Binding-site contacts:
Ligand atom C6 contacts residue ILE377 of chain 1.A at 4.0 Å (hydrophobic).
Ligand atom C2 contacts residue COA1 of chain 1.C at 4.2 Å.
Ligand atom C5 contacts residue HIS265 of chain 1.A at 4.4 Å.
Ligand atom O7 contacts residue ILE213 of chain 1.B at 3.9 Å.
Ligand atom O8 contacts residue COA1 of chain 1.C at 3.7 Å.
Ligand atom C6 contacts residue ALA368 of chain 1.A at 3.8 Å (hydrophobic).
Ligand atom C5 contacts residue ARG261 of chain 1.A at 3.5 Å.
Ligand atom O4 contacts residue ALA368 of chain 1.A at 3.7 Å.
Ligand atom C8 contacts residue COA1 of chain 1.C at 3.5 Å.
Ligand atom O4 contacts residue LEU372 of chain 1.A at 3.9 Å.
Ligand atom C4 contacts residue THR264 of chain 1.A at 3.5 Å.
Ligand atom C2 contacts residue NAD1 of chain 1.G at 3.7 Å.
Ligand atom C4 contacts residue ALA368 of chain 1.A at 3.9 Å (hydrophobic).
Ligand atom C6 contacts residue COA1 of chain 1.C at 4.0 Å.
Ligand atom O4 contacts residue THR264 of chain 1.A at 3.8 Å.
Ligand atom C4 contacts residue GLY268 of chain 1.A at 3.6 Å.
Ligand atom C8 contacts residue ASN271 of chain 1.A at 3.4 Å.
Ligand atom O3 contacts residue ARG261 of chain 1.A at 2.8 Å (salt-bridge).
Ligand atom C8 contacts residue LYS267 of chain 1.A at 4.0 Å.
Ligand atom C2 contacts residue LYS267 of chain 1.A at 4.3 Å.
Ligand atom O7 contacts residue THR264 of chain 1.A at 3.5 Å.
Ligand atom C2 contacts residue GLY268 of chain 1.A at 4.0 Å.
Ligand atom O3 contacts residue LEU372 of chain 1.A at 3.5 Å.
Ligand atom C5 contacts residue LEU372 of chain 1.A at 4.0 Å (hydrophobic).
Ligand atom O8 contacts residue NAD1 of chain 1.G at 3.4 Å.
Ligand atom C2 contacts residue ASN271 of chain 1.A at 3.2 Å.
Ligand atom O4 contacts residue ARG261 of chain 1.A at 2.8 Å (salt-bridge).
Ligand atom O3 contacts residue THR264 of chain 1.A at 3.4 Å.
Ligand atom C5 contacts residue THR264 of chain 1.A at 3.5 Å.
Ligand atom C5 contacts residue ALA368 of chain 1.A at 4.0 Å (hydrophobic).
Ligand atom O4 contacts residue HIS265 of chain 1.A at 3.8 Å.
Ligand atom C3 contacts residue NAD1 of chain 1.G at 3.8 Å.
Ligand atom C8 contacts residue GLU83 of chain 1.A at 3.5 Å.
Ligand atom O8 contacts residue LYS267 of chain 1.A at 2.7 Å (salt-bridge).
Ligand atom O3 contacts residue ILE213 of chain 1.B at 3.6 Å.
Ligand atom O7 contacts residue NAD1 of chain 1.G at 2.8 Å (h-bond).
Ligand atom C3 contacts residue ALA368 of chain 1.A at 4.4 Å (hydrophobic).
Ligand atom C8 contacts residue NAD1 of chain 1.G at 3.2 Å.
Ligand atom O8 contacts residue ASN271 of chain 1.A at 2.7 Å (h-bond).
Ligand atom O8 contacts residue GLU83 of chain 1.A at 2.7 Å (salt-bridge).

A small-molecule ligand and the protein it binds are described below.
Small molecule (SMILES): C[C@@](O)(CCO)CC(=O)[O-]

Sequence of chain 1.B:
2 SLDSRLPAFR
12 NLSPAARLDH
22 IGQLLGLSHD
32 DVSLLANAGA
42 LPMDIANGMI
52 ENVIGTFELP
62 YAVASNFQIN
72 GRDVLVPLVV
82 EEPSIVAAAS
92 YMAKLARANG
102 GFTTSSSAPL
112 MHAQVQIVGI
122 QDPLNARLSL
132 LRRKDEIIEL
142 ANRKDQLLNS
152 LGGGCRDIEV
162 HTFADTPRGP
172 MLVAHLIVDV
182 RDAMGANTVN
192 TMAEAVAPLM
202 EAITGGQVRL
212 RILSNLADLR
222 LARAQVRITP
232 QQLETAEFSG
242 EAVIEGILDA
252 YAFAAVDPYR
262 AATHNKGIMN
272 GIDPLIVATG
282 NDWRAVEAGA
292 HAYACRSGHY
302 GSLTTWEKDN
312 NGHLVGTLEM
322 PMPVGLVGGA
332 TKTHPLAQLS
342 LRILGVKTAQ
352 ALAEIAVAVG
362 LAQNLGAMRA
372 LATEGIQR

Sequence of chain 1.A:
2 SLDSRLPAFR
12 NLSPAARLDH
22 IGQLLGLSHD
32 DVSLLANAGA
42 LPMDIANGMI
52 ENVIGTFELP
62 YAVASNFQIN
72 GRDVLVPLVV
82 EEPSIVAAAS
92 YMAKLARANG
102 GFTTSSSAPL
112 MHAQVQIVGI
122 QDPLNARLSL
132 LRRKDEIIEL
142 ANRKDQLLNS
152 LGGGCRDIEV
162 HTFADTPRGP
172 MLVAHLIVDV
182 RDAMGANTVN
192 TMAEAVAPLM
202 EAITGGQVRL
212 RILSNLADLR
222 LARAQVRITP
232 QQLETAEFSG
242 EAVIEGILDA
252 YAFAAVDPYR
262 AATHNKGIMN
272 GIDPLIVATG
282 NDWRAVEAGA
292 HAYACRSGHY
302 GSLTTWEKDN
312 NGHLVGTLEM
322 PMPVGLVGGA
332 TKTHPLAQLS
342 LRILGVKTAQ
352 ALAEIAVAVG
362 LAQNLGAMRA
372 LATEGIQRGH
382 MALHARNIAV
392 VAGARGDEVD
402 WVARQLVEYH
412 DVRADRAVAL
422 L